Binding-site contacts:
Ligand atom O53 contacts residue ARG302 of chain 1.D at 1.3 Å (salt-bridge).
Ligand atom P5 contacts residue ARG305 of chain 1.D at 4.0 Å.
Ligand atom C5B contacts residue PHE487 of chain 1.D at 3.6 Å (hydrophobic).
Ligand atom C6A contacts residue PHE487 of chain 1.D at 3.7 Å (hydrophobic).
Ligand atom O53 contacts residue ARG305 of chain 1.D at 3.8 Å.
Ligand atom C5B contacts residue VAL427 of chain 1.D at 3.8 Å (hydrophobic).
Ligand atom P5 contacts residue ARG302 of chain 1.D at 2.8 Å.
Ligand atom O4 contacts residue LYS484 of chain 1.D at 3.8 Å.
Ligand atom C7B contacts residue PHE487 of chain 1.D at 4.1 Å (hydrophobic).
Ligand atom C5A contacts residue PHE487 of chain 1.D at 3.7 Å (hydrophobic).
Ligand atom O1B contacts residue GLY417 of chain 1.D at 3.5 Å.
Ligand atom O53 contacts residue GLU588 of chain 1.D at 4.0 Å.
Ligand atom C3A contacts residue PHE487 of chain 1.D at 3.7 Å (hydrophobic).
Ligand atom O51 contacts residue ARG305 of chain 1.D at 3.1 Å (salt-bridge).
Ligand atom C4B contacts residue VAL427 of chain 1.D at 4.1 Å (hydrophobic).
Ligand atom O6 contacts residue ARG302 of chain 1.D at 3.3 Å (salt-bridge).
Ligand atom O11 contacts residue GLY417 of chain 1.D at 3.4 Å (h-bond).
Ligand atom C5 contacts residue ARG302 of chain 1.D at 3.5 Å.
Ligand atom C7B contacts residue VAL427 of chain 1.D at 3.9 Å (hydrophobic).
Ligand atom O52 contacts residue ARG302 of chain 1.D at 3.6 Å (salt-bridge).
Ligand atom O1A contacts residue PHE487 of chain 1.D at 3.7 Å.
Ligand atom O12 contacts residue GLY417 of chain 1.D at 3.9 Å.
Ligand atom O51 contacts residue ARG302 of chain 1.D at 3.3 Å (salt-bridge).
Ligand atom O53 contacts residue LYS484 of chain 1.D at 3.5 Å (salt-bridge).
Ligand atom O41 contacts residue ARG302 of chain 1.D at 2.8 Å (salt-bridge).
Ligand atom P5 contacts residue LYS484 of chain 1.D at 3.5 Å.
Ligand atom O1B contacts residue PHE416 of chain 1.D at 3.5 Å (h-bond).
Ligand atom C2B contacts residue PHE487 of chain 1.D at 4.0 Å (hydrophobic).
Ligand atom O5 contacts residue ARG302 of chain 1.D at 3.8 Å.
Ligand atom C6B contacts residue VAL427 of chain 1.D at 3.8 Å (hydrophobic).
Ligand atom P1 contacts residue GLY417 of chain 1.D at 3.9 Å.
Ligand atom O3C contacts residue PHE487 of chain 1.D at 4.0 Å.
Ligand atom O13 contacts residue GLY417 of chain 1.D at 3.7 Å.
Ligand atom O52 contacts residue LEU592 of chain 1.D at 3.7 Å.
Ligand atom O52 contacts residue LYS484 of chain 1.D at 2.9 Å (salt-bridge).
Ligand atom O11 contacts residue THR419 of chain 1.D at 3.4 Å.
Ligand atom C3B contacts residue PHE416 of chain 1.D at 3.4 Å (hydrophobic).
Ligand atom O5 contacts residue LYS484 of chain 1.D at 3.3 Å.
Ligand atom C6 contacts residue ARG302 of chain 1.D at 3.8 Å.
Ligand atom C5B contacts residue PRO424 of chain 1.D at 3.9 Å (hydrophobic).

A small-molecule ligand and the protein it binds are described below.
Small molecule (SMILES): CCCCCCCC(=O)OC[C@H](COP(=O)(O)O[C@@H]1[C@H](O)[C@H](O)[C@@H](OP(=O)(O)O)[C@H](OP(=O)(O)O)[C@H]1O)OC(=O)CCCCCCC

Sequence of chain 1.D:
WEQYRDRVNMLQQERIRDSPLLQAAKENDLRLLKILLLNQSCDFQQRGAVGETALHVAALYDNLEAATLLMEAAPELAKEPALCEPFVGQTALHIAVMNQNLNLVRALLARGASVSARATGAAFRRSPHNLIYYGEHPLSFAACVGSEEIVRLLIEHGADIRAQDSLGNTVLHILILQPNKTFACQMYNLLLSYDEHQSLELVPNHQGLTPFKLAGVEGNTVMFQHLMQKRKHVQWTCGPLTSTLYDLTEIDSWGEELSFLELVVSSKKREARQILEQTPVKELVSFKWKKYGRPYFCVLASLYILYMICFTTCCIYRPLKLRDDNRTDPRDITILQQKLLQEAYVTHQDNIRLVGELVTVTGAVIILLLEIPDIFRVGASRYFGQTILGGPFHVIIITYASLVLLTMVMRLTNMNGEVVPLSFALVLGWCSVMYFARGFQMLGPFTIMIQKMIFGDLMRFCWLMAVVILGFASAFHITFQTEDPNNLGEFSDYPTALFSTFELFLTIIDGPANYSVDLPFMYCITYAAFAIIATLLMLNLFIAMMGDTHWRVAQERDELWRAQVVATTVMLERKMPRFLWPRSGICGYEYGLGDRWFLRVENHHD